Sequence of chain 50.A:
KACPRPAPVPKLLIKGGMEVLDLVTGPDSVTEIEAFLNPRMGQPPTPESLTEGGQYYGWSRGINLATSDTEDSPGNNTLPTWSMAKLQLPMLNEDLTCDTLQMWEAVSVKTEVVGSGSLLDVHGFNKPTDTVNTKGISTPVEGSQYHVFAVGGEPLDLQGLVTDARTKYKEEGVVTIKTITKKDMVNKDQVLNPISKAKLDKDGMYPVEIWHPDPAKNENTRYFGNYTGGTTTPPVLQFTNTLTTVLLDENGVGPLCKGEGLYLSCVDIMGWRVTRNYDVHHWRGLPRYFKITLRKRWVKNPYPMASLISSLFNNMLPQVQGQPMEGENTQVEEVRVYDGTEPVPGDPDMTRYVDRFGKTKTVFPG

This small molecule binds to this protein.
Small molecule (SMILES): CC(=O)N[C@H]1[C@H]([C@H](O)[C@H](O)CO)O[C@@](O[C@H]2[C@@H](O)[C@@H](CO)O[C@@H](O[C@H]3[C@H](O)[C@@H](O)[C@H](O)O[C@@H]3CO)[C@@H]2O)(C(=O)O)C[C@@H]1O

Binding-site contacts:
Ligand atom O1B contacts residue ARG77 of chain 50.E at 2.8 Å (salt-bridge).
Ligand atom C7 contacts residue TYR72 of chain 50.E at 4.2 Å (hydrophobic).
Ligand atom C3 contacts residue GLY78 of chain 50.E at 4.2 Å.
Ligand atom N5 contacts residue TYR72 of chain 50.E at 3.2 Å (h-bond).
Ligand atom C3 contacts residue VAL296 of chain 50.E at 3.5 Å (hydrophobic).
Ligand atom O4 contacts residue TYR72 of chain 50.E at 3.9 Å.
Ligand atom O8 contacts residue TYR72 of chain 50.E at 3.2 Å (h-bond).
Ligand atom C1 contacts residue ARG77 of chain 50.E at 3.4 Å.
Ligand atom O4 contacts residue HIS298 of chain 50.E at 3.1 Å (h-bond).
Ligand atom C8 contacts residue TYR72 of chain 50.E at 4.2 Å (hydrophobic).
Ligand atom O6 contacts residue GLY78 of chain 50.E at 3.8 Å.
Ligand atom O6 contacts residue ASN93 of chain 50.E at 2.8 Å (h-bond).
Ligand atom C2 contacts residue GLY78 of chain 50.E at 4.2 Å.
Ligand atom O3 contacts residue VAL296 of chain 50.E at 4.2 Å.
Ligand atom O10 contacts residue ASN293 of chain 50.E at 3.8 Å.
Ligand atom O3 contacts residue GLY78 of chain 50.E at 3.6 Å.
Ligand atom C6 contacts residue TYR72 of chain 50.E at 3.5 Å (hydrophobic).
Ligand atom C4 contacts residue ARG77 of chain 50.E at 4.2 Å.
Ligand atom O10 contacts residue THR291 of chain 50.E at 4.0 Å.
Ligand atom O1A contacts residue ARG77 of chain 50.E at 3.1 Å (salt-bridge).
Ligand atom O6 contacts residue THR94 of chain 50.E at 3.7 Å.
Ligand atom C5 contacts residue TYR72 of chain 50.E at 3.5 Å (hydrophobic).
Ligand atom C4 contacts residue HIS298 of chain 50.E at 3.7 Å.
Ligand atom C4 contacts residue GLY78 of chain 50.E at 3.4 Å.
Ligand atom O6 contacts residue ARG77 of chain 50.E at 4.0 Å.
Ligand atom C11 contacts residue ASP85 of chain 50.A at 3.8 Å.
Ligand atom O4 contacts residue VAL296 of chain 50.E at 4.2 Å.
Ligand atom C1 contacts residue TYR72 of chain 50.E at 3.7 Å (hydrophobic).
Ligand atom O1A contacts residue GLY78 of chain 50.E at 3.6 Å (h-bond).
Ligand atom C6 contacts residue ASN93 of chain 50.E at 3.5 Å.
Ligand atom C4 contacts residue TYR72 of chain 50.E at 3.2 Å (hydrophobic).
Ligand atom O4 contacts residue ILE79 of chain 50.E at 3.4 Å (h-bond).
Ligand atom O4 contacts residue GLY78 of chain 50.E at 3.1 Å.
Ligand atom O1A contacts residue TYR72 of chain 50.E at 3.4 Å.
Ligand atom C10 contacts residue TYR72 of chain 50.E at 4.2 Å (hydrophobic).
Ligand atom O4 contacts residue THR291 of chain 50.E at 3.4 Å.
Ligand atom C3 contacts residue GLY78 of chain 50.E at 4.1 Å.
Ligand atom C3 contacts residue HIS298 of chain 50.E at 3.6 Å.
Ligand atom O1B contacts residue TYR72 of chain 50.E at 3.7 Å.
Ligand atom C5 contacts residue ASN93 of chain 50.E at 4.3 Å.

Sequence of chain 50.E:
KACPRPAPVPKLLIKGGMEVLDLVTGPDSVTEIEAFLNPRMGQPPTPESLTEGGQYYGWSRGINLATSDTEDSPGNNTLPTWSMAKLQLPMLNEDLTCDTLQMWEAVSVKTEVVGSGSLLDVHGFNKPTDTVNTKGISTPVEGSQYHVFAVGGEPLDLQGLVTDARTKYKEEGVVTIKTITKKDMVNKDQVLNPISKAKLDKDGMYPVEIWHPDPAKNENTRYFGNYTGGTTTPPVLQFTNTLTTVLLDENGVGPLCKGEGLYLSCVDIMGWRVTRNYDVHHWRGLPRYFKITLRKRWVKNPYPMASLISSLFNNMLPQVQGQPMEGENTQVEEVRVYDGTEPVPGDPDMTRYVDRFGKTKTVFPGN